Binding-site contacts:
Ligand atom F3 contacts residue HIS166 of chain 1.B at 3.3 Å.
Ligand atom N2 contacts residue GLU74 of chain 1.B at 3.0 Å (salt-bridge).
Ligand atom C11 contacts residue THR103 of chain 1.B at 3.5 Å.
Ligand atom F2 contacts residue ILE184 of chain 1.B at 3.0 Å.
Ligand atom C22 contacts residue VAL165 of chain 1.B at 3.0 Å (hydrophobic).
Ligand atom C4 contacts residue THR103 of chain 1.B at 3.5 Å.
Ligand atom F1 contacts residue LEU81 of chain 1.B at 3.2 Å.
Ligand atom O1 contacts residue ILE87 of chain 1.B at 3.5 Å.
Ligand atom F1 contacts residue LEU159 of chain 1.B at 3.5 Å.
Ligand atom C1 contacts residue ALA55 of chain 1.B at 3.5 Å (hydrophobic).
Ligand atom C14 contacts residue GLU74 of chain 1.B at 3.5 Å.
Ligand atom N4 contacts residue HIS166 of chain 1.B at 3.1 Å (h-bond).
Ligand atom C2 contacts residue ALA55 of chain 1.B at 3.5 Å (hydrophobic).
Ligand atom C81 contacts residue MET106 of chain 1.B at 3.5 Å (hydrophobic).
Ligand atom C23 contacts residue HIS166 of chain 1.B at 3.1 Å.
Ligand atom F2 contacts residue ILE86 of chain 1.B at 3.6 Å.
Ligand atom C8 contacts residue LYS57 of chain 1.B at 3.5 Å.
Ligand atom N4 contacts residue VAL165 of chain 1.B at 2.7 Å (h-bond).
Ligand atom C8 contacts residue GLU74 of chain 1.B at 3.5 Å.
Ligand atom C25 contacts residue ARG167 of chain 1.B at 3.3 Å.
Ligand atom N2 contacts residue ASP186 of chain 1.B at 3.5 Å (salt-bridge).
Ligand atom C11 contacts residue ALA55 of chain 1.B at 3.5 Å (hydrophobic).
Ligand atom C11 contacts residue LYS57 of chain 1.B at 3.4 Å.
Ligand atom C25 contacts residue VAL165 of chain 1.B at 3.1 Å (hydrophobic).
Ligand atom N1 contacts residue TYR105 of chain 1.B at 3.6 Å.
Ligand atom C7 contacts residue LYS57 of chain 1.B at 3.5 Å.
Ligand atom C25 contacts residue HIS166 of chain 1.B at 3.6 Å.
Ligand atom C12 contacts residue ASP186 of chain 1.B at 3.3 Å.
Ligand atom C1 contacts residue ASP104 of chain 1.B at 3.4 Å.
Ligand atom N2 contacts residue MET78 of chain 1.B at 3.4 Å (h-bond).
Ligand atom C6 contacts residue THR103 of chain 1.B at 3.6 Å.
Ligand atom C21 contacts residue VAL165 of chain 1.B at 3.6 Å (hydrophobic).
Ligand atom C3 contacts residue ALA55 of chain 1.B at 3.5 Å (hydrophobic).
Ligand atom N81 contacts residue PHE187 of chain 1.B at 3.5 Å.
Ligand atom O1 contacts residue ALA185 of chain 1.B at 3.3 Å.
Ligand atom N1 contacts residue MET106 of chain 1.B at 3.0 Å (h-bond).
Ligand atom C23 contacts residue ASP186 of chain 1.B at 3.4 Å.
Ligand atom C24 contacts residue ASP186 of chain 1.B at 3.3 Å.
Ligand atom O1 contacts residue ASP186 of chain 1.B at 2.9 Å (salt-bridge).
Ligand atom F2 contacts residue ALA185 of chain 1.B at 3.3 Å.

A protein and the small-molecule ligand that binds it are described below.
Small molecule (SMILES): Cc1ccc(C(=O)Nc2ccc(CN3CCN(C)CC3)c(C(F)(F)F)c2)cc1C#Cc1cnc2cccnn12

Sequence of chain 1.B:
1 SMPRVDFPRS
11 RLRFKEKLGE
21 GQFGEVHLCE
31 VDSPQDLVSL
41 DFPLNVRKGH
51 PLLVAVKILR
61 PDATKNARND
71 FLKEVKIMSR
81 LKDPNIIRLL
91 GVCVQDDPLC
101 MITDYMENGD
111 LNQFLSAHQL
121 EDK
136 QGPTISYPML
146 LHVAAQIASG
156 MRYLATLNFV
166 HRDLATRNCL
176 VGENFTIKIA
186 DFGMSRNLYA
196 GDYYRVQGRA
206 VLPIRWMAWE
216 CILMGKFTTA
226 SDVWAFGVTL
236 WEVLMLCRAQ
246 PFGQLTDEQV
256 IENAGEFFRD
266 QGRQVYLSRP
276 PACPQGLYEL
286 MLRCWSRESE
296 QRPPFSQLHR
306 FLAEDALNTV